Sequence of chain 1.A:
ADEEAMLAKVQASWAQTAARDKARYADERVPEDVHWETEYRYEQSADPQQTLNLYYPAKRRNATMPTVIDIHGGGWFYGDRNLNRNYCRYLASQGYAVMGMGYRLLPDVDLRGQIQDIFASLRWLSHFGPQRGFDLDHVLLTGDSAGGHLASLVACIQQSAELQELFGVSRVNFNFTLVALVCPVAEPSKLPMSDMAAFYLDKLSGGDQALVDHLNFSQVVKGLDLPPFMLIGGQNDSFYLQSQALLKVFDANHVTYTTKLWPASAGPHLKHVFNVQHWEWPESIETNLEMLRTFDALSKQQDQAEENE

This protein binds this small molecule.
Small molecule (SMILES): CCCCOC[C@H](COP(=O)(O)CCC)OCCCC

Binding-site contacts:
Ligand atom O50 contacts residue TRP77 of chain 1.A at 4.0 Å.
Ligand atom C8 contacts residue TRP15 of chain 1.A at 3.7 Å (hydrophobic).
Ligand atom O11 contacts residue GLY75 of chain 1.A at 3.0 Å (h-bond).
Ligand atom C2 contacts residue GLY76 of chain 1.A at 4.2 Å.
Ligand atom C33 contacts residue TYR206 of chain 1.A at 3.5 Å (hydrophobic).
Ligand atom C28 contacts residue SER14 of chain 1.A at 3.6 Å.
Ligand atom C29 contacts residue THR18 of chain 1.A at 4.1 Å.
Ligand atom C6 contacts residue PHE245 of chain 1.A at 4.2 Å (hydrophobic).
Ligand atom O11 contacts residue GLY76 of chain 1.A at 2.8 Å (h-bond).
Ligand atom C2 contacts residue GLY75 of chain 1.A at 3.9 Å.
Ligand atom C27 contacts residue SER14 of chain 1.A at 4.2 Å.
Ligand atom C26 contacts residue PHE245 of chain 1.A at 4.1 Å (hydrophobic).
Ligand atom C6 contacts residue VAL186 of chain 1.A at 4.2 Å (hydrophobic).
Ligand atom O9 contacts residue PHE245 of chain 1.A at 3.7 Å.
Ligand atom C31 contacts residue TYR206 of chain 1.A at 4.0 Å (hydrophobic).
Ligand atom O11 contacts residue SER146 of chain 1.A at 2.6 Å (h-bond).
Ligand atom C6 contacts residue SER146 of chain 1.A at 3.6 Å.
Ligand atom O5 contacts residue PHE245 of chain 1.A at 3.7 Å.
Ligand atom C32 contacts residue ALA203 of chain 1.A at 4.1 Å (hydrophobic).
Ligand atom O9 contacts residue TRP15 of chain 1.A at 4.0 Å.
Ligand atom C6 contacts residue GLY76 of chain 1.A at 3.9 Å.
Ligand atom C2 contacts residue SER146 of chain 1.A at 4.0 Å.
Ligand atom C7 contacts residue PHE245 of chain 1.A at 3.4 Å (hydrophobic).
Ligand atom O5 contacts residue SER146 of chain 1.A at 2.4 Å (h-bond).
Ligand atom C27 contacts residue TRP15 of chain 1.A at 4.0 Å (hydrophobic).
Ligand atom P13 contacts residue HIS278 of chain 1.A at 3.7 Å.
Ligand atom P13 contacts residue SER146 of chain 1.A at 1.6 Å.
Ligand atom C8 contacts residue PHE245 of chain 1.A at 4.1 Å (hydrophobic).
Ligand atom O11 contacts residue GLY74 of chain 1.A at 4.0 Å.
Ligand atom C3 contacts residue HIS278 of chain 1.A at 3.2 Å.
Ligand atom C29 contacts residue TRP15 of chain 1.A at 4.2 Å (hydrophobic).
Ligand atom P13 contacts residue ALA147 of chain 1.A at 3.6 Å.
Ligand atom O50 contacts residue PHE245 of chain 1.A at 4.1 Å.
Ligand atom O11 contacts residue ALA147 of chain 1.A at 3.0 Å (h-bond).
Ligand atom C2 contacts residue TRP15 of chain 1.A at 3.5 Å (hydrophobic).
Ligand atom O5 contacts residue HIS278 of chain 1.A at 4.1 Å.
Ligand atom P13 contacts residue GLY76 of chain 1.A at 4.0 Å.
Ligand atom O50 contacts residue LEU192 of chain 1.A at 4.2 Å.
Ligand atom C3 contacts residue SER146 of chain 1.A at 2.7 Å.
Ligand atom C1 contacts residue TRP15 of chain 1.A at 3.6 Å (hydrophobic).